Binding-site contacts:
Ligand atom C8 contacts residue ILE163 of chain 1.A at 3.6 Å (hydrophobic).
Ligand atom C8 contacts residue ASN166 of chain 1.A at 4.3 Å.
Ligand atom C8 contacts residue CYS165 of chain 1.A at 3.7 Å (hydrophobic).
Ligand atom C8 contacts residue LEU162 of chain 1.A at 3.4 Å (hydrophobic).
Ligand atom C8 contacts residue ARG161 of chain 1.A at 3.5 Å.
Ligand atom C2 contacts residue ASN166 of chain 1.A at 2.5 Å.
Ligand atom C7 contacts residue ILE163 of chain 1.A at 3.8 Å (hydrophobic).
Ligand atom C3 contacts residue ASN166 of chain 1.A at 3.8 Å.
Ligand atom C7 contacts residue ASN166 of chain 1.A at 3.3 Å.
Ligand atom N2 contacts residue ARG161 of chain 1.A at 3.1 Å (salt-bridge).
Ligand atom C8 contacts residue VAL143 of chain 1.A at 4.0 Å (hydrophobic).
Ligand atom C3 contacts residue ARG161 of chain 1.A at 3.9 Å.
Ligand atom C5 contacts residue ASN166 of chain 1.A at 3.6 Å.
Ligand atom O5 contacts residue ASN166 of chain 1.A at 2.3 Å (h-bond).
Ligand atom N2 contacts residue ASN166 of chain 1.A at 2.9 Å (h-bond).
Ligand atom C1 contacts residue ASN166 of chain 1.A at 1.4 Å.
Ligand atom C1 contacts residue ARG161 of chain 1.A at 4.4 Å.
Ligand atom O7 contacts residue ASN166 of chain 1.A at 3.5 Å (h-bond).
Ligand atom O7 contacts residue ILE163 of chain 1.A at 3.2 Å (h-bond).
Ligand atom C8 contacts residue ASN164 of chain 1.A at 4.2 Å.
Ligand atom C7 contacts residue ARG161 of chain 1.A at 4.0 Å.
Ligand atom C2 contacts residue ARG161 of chain 1.A at 4.0 Å.
Ligand atom C4 contacts residue ASN166 of chain 1.A at 4.2 Å.
Ligand atom O3 contacts residue ARG161 of chain 1.A at 4.2 Å.

This protein binds this small molecule.
Small molecule (SMILES): CC(=O)N[C@H]1[C@H](O[C@H]2[C@H](O)[C@@H](NC(C)=O)CO[C@@H]2CO)O[C@H](CO)[C@@H](O)[C@@H]1O

Sequence of chain 1.A:
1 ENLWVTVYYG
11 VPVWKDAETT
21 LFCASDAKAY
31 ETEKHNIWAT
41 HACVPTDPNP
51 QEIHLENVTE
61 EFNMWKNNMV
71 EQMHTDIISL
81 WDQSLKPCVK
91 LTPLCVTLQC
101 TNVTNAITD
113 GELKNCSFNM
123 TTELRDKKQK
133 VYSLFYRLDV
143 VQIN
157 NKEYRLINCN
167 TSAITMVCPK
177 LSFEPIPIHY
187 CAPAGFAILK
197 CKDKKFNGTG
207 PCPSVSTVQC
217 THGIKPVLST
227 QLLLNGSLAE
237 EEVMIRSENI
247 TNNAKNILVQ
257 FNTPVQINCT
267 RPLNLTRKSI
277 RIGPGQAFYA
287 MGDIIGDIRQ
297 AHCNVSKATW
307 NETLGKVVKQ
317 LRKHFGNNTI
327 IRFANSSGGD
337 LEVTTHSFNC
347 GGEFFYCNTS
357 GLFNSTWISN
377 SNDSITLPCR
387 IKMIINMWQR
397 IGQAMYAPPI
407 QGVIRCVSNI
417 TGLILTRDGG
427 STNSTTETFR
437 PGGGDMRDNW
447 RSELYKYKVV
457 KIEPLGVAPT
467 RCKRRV